Sequence of chain 2.C:
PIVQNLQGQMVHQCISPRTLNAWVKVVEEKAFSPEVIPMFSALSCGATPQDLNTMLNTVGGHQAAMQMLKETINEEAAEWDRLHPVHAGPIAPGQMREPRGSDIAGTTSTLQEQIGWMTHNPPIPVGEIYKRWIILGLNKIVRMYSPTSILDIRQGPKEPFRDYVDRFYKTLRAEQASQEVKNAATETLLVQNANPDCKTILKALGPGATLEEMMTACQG

A small-molecule ligand and the protein it binds are described below.
Small molecule (SMILES): CC(C)(C#Cc1ccc(-c2ccc(Cl)c3c(NS(C)(=O)=O)nn(CC(F)(F)F)c23)c([C@H](Cc2cc(F)cc(F)c2)NC(=O)Cn2nc(C(F)(F)F)c3c2CCCC3)n1)S(C)(=O)=O

Binding-site contacts:
Ligand atom N42 contacts residue ASN57 of chain 2.C at 2.5 Å (h-bond).
Ligand atom F40 contacts residue LEU69 of chain 2.C at 3.4 Å.
Ligand atom F37 contacts residue LEU56 of chain 2.C at 3.3 Å.
Ligand atom F17 contacts residue GLN179 of chain 6.C at 3.3 Å.
Ligand atom C60 contacts residue THR54 of chain 2.C at 3.1 Å.
Ligand atom C08 contacts residue ASN53 of chain 2.C at 3.5 Å.
Ligand atom CL27 contacts residue ILE73 of chain 2.C at 3.5 Å.
Ligand atom C29 contacts residue TYR130 of chain 2.C at 3.3 Å (hydrophobic).
Ligand atom C11 contacts residue THR107 of chain 2.C at 3.5 Å.
Ligand atom C38 contacts residue MET66 of chain 2.C at 3.2 Å (hydrophobic).
Ligand atom O44 contacts residue LYS70 of chain 2.C at 3.2 Å (salt-bridge).
Ligand atom C53 contacts residue GLN67 of chain 2.C at 3.2 Å.
Ligand atom C52 contacts residue MET66 of chain 2.C at 3.5 Å (hydrophobic).
Ligand atom CL27 contacts residue ASN74 of chain 2.C at 3.0 Å.
Ligand atom N31 contacts residue ASN57 of chain 2.C at 2.9 Å (h-bond).
Ligand atom F40 contacts residue ILE73 of chain 2.C at 3.3 Å.
Ligand atom C05 contacts residue ASN57 of chain 2.C at 3.3 Å.
Ligand atom C32 contacts residue ASN57 of chain 2.C at 3.4 Å.
Ligand atom O23 contacts residue LYS70 of chain 2.C at 2.9 Å (salt-bridge).
Ligand atom F58 contacts residue ARG173 of chain 6.C at 3.2 Å.
Ligand atom O24 contacts residue ASN74 of chain 2.C at 2.9 Å (h-bond).
Ligand atom C33 contacts residue ASN57 of chain 2.C at 3.3 Å.
Ligand atom C54 contacts residue GLN67 of chain 2.C at 3.3 Å.
Ligand atom C10 contacts residue THR107 of chain 2.C at 3.5 Å.
Ligand atom C33 contacts residue ASN53 of chain 2.C at 3.4 Å.
Ligand atom O61 contacts residue PRO38 of chain 6.C at 3.2 Å.
Ligand atom C43 contacts residue ASN57 of chain 2.C at 3.5 Å.
Ligand atom O23 contacts residue GLN179 of chain 6.C at 3.2 Å.
Ligand atom F37 contacts residue MET66 of chain 2.C at 3.1 Å.
Ligand atom N20 contacts residue LYS70 of chain 2.C at 3.5 Å.
Ligand atom C28 contacts residue TYR130 of chain 2.C at 3.2 Å (hydrophobic).
Ligand atom C35 contacts residue ASN57 of chain 2.C at 3.2 Å.
Ligand atom C52 contacts residue GLN63 of chain 2.C at 3.4 Å.
Ligand atom C39 contacts residue LYS70 of chain 2.C at 3.4 Å.
Ligand atom F40 contacts residue LYS70 of chain 2.C at 3.1 Å.
Ligand atom C29 contacts residue ASN53 of chain 2.C at 3.3 Å.
Ligand atom O61 contacts residue ASN57 of chain 2.C at 2.6 Å (h-bond).
Ligand atom C19 contacts residue LYS70 of chain 2.C at 3.4 Å.
Ligand atom F58 contacts residue LEU172 of chain 6.C at 3.5 Å.
Ligand atom C04 contacts residue ASN57 of chain 2.C at 3.5 Å.

Sequence of chain 6.C:
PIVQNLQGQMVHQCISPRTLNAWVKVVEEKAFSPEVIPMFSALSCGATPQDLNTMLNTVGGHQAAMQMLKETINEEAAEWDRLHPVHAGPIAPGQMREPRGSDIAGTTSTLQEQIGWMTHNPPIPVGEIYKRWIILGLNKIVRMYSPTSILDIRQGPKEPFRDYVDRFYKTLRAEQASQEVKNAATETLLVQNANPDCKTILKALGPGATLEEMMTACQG